The protein below binds the small molecule below.
Small molecule (SMILES): Cc1cccc(O)c1

Binding-site contacts:
Ligand atom C6 contacts residue ILE10 of chain 1.A at 4.4 Å (hydrophobic).
Ligand atom C1 contacts residue CYS6 of chain 1.A at 3.3 Å (hydrophobic).
Ligand atom C3 contacts residue ILE10 of chain 1.A at 4.2 Å (hydrophobic).
Ligand atom C3 contacts residue LEU16 of chain 1.A at 4.4 Å (hydrophobic).
Ligand atom C2 contacts residue ILE10 of chain 1.A at 3.4 Å (hydrophobic).
Ligand atom C7 contacts residue HIS5 of chain 2.B at 3.7 Å.
Ligand atom C2 contacts residue CYS11 of chain 1.A at 3.8 Å (hydrophobic).
Ligand atom C5 contacts residue HIS10 of chain 1.B at 4.2 Å.
Ligand atom C4 contacts residue HIS5 of chain 2.B at 3.7 Å.
Ligand atom C6 contacts residue LEU11 of chain 1.B at 3.5 Å (hydrophobic).
Ligand atom C1 contacts residue LEU11 of chain 1.B at 3.8 Å (hydrophobic).
Ligand atom O1 contacts residue SER9 of chain 1.A at 3.8 Å.
Ligand atom O1 contacts residue LEU11 of chain 1.B at 4.4 Å.
Ligand atom C7 contacts residue LEU17 of chain 2.D at 4.2 Å (hydrophobic).
Ligand atom C5 contacts residue HIS5 of chain 2.B at 4.1 Å.
Ligand atom C4 contacts residue HIS10 of chain 1.B at 4.0 Å.
Ligand atom C1 contacts residue ILE10 of chain 1.A at 3.5 Å (hydrophobic).
Ligand atom C1 contacts residue CYS11 of chain 1.A at 4.0 Å (hydrophobic).
Ligand atom C2 contacts residue LEU11 of chain 1.B at 4.1 Å (hydrophobic).
Ligand atom O1 contacts residue CYS11 of chain 1.A at 3.0 Å (h-bond).
Ligand atom C5 contacts residue CYS7 of chain 1.B at 4.1 Å (hydrophobic).
Ligand atom C3 contacts residue HIS5 of chain 2.B at 3.8 Å.
Ligand atom C7 contacts residue LEU16 of chain 1.A at 3.7 Å (hydrophobic).
Ligand atom C3 contacts residue LEU11 of chain 1.B at 4.1 Å (hydrophobic).
Ligand atom C5 contacts residue LEU11 of chain 1.B at 3.5 Å (hydrophobic).
Ligand atom O1 contacts residue ILE10 of chain 1.A at 3.4 Å.
Ligand atom C7 contacts residue ALA14 of chain 1.B at 3.8 Å (hydrophobic).
Ligand atom C6 contacts residue CYS6 of chain 1.A at 3.3 Å (hydrophobic).
Ligand atom O1 contacts residue VAL2 of chain 2.B at 4.2 Å.
Ligand atom O1 contacts residue CYS6 of chain 1.A at 2.5 Å (h-bond).
Ligand atom C4 contacts residue LEU11 of chain 1.B at 3.8 Å (hydrophobic).
Ligand atom C6 contacts residue CYS7 of chain 1.B at 3.9 Å (hydrophobic).
Ligand atom C7 contacts residue CYS11 of chain 1.A at 4.4 Å (hydrophobic).

Sequence of chain 2.D:
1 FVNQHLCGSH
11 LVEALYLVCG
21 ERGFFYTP

Sequence of chain 2.B:
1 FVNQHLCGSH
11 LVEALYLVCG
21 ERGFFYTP

Sequence of chain 1.A:
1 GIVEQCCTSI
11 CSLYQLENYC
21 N

Sequence of chain 1.B:
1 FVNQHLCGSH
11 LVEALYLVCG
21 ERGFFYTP